Binding-site contacts:
Ligand atom C6 contacts residue PHE26 of chain 1.B at 3.9 Å (hydrophobic).
Ligand atom C7 contacts residue TYR24 of chain 1.B at 3.8 Å (hydrophobic).
Ligand atom C6 contacts residue SER25 of chain 1.B at 4.3 Å.
Ligand atom C contacts residue PRO110 of chain 1.B at 4.0 Å (hydrophobic).
Ligand atom C4 contacts residue PHE26 of chain 1.B at 3.7 Å (hydrophobic).
Ligand atom C contacts residue PHE26 of chain 1.B at 3.9 Å (hydrophobic).
Ligand atom C8 contacts residue PRO110 of chain 1.B at 3.9 Å (hydrophobic).
Ligand atom C1 contacts residue PRO110 of chain 1.B at 4.5 Å (hydrophobic).
Ligand atom C5 contacts residue PHE26 of chain 1.B at 3.9 Å (hydrophobic).
Ligand atom N1 contacts residue TYR24 of chain 1.B at 3.9 Å.
Ligand atom C contacts residue ILE21 of chain 1.B at 4.2 Å (hydrophobic).
Ligand atom S contacts residue SER25 of chain 1.B at 3.8 Å.
Ligand atom C5 contacts residue SER25 of chain 1.B at 3.5 Å.
Ligand atom N1 contacts residue PRO110 of chain 1.B at 3.8 Å.
Ligand atom C contacts residue SER108 of chain 1.B at 3.4 Å.
Ligand atom C4 contacts residue SER25 of chain 1.B at 4.0 Å.
Ligand atom N contacts residue SER25 of chain 1.B at 2.7 Å (h-bond).
Ligand atom C1 contacts residue SER108 of chain 1.B at 4.2 Å.
Ligand atom C6 contacts residue PRO110 of chain 1.B at 4.1 Å (hydrophobic).
Ligand atom C1 contacts residue PHE26 of chain 1.B at 3.6 Å (hydrophobic).
Ligand atom C2 contacts residue PHE26 of chain 1.B at 4.0 Å (hydrophobic).
Ligand atom C6 contacts residue TYR24 of chain 1.B at 4.1 Å (hydrophobic).
Ligand atom C8 contacts residue TYR24 of chain 1.B at 3.7 Å (hydrophobic).
Ligand atom C7 contacts residue SER25 of chain 1.B at 3.6 Å.
Ligand atom C2 contacts residue VAL107 of chain 1.B at 4.0 Å (hydrophobic).
Ligand atom C contacts residue VAL107 of chain 1.B at 3.9 Å (hydrophobic).
Ligand atom S contacts residue TYR24 of chain 1.B at 3.9 Å.
Ligand atom N contacts residue TYR24 of chain 1.B at 3.9 Å.
Ligand atom C3 contacts residue PHE26 of chain 1.B at 3.7 Å (hydrophobic).
Ligand atom N contacts residue PHE26 of chain 1.B at 4.5 Å.

This small molecule binds to this protein.
Small molecule (SMILES): Cc1cccc(NC(=S)NCCO)c1

Sequence of chain 1.B:
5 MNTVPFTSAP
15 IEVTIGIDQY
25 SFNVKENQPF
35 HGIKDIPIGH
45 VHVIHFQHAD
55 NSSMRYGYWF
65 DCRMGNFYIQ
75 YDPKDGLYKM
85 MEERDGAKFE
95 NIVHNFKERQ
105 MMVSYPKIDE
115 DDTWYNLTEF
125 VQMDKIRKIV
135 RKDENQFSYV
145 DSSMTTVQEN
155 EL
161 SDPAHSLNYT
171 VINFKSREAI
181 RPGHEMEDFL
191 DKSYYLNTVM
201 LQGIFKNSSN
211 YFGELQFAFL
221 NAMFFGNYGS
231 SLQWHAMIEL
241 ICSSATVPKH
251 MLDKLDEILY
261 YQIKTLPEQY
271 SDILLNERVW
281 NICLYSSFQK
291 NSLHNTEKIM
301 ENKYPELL